Sequence of chain 1.H:
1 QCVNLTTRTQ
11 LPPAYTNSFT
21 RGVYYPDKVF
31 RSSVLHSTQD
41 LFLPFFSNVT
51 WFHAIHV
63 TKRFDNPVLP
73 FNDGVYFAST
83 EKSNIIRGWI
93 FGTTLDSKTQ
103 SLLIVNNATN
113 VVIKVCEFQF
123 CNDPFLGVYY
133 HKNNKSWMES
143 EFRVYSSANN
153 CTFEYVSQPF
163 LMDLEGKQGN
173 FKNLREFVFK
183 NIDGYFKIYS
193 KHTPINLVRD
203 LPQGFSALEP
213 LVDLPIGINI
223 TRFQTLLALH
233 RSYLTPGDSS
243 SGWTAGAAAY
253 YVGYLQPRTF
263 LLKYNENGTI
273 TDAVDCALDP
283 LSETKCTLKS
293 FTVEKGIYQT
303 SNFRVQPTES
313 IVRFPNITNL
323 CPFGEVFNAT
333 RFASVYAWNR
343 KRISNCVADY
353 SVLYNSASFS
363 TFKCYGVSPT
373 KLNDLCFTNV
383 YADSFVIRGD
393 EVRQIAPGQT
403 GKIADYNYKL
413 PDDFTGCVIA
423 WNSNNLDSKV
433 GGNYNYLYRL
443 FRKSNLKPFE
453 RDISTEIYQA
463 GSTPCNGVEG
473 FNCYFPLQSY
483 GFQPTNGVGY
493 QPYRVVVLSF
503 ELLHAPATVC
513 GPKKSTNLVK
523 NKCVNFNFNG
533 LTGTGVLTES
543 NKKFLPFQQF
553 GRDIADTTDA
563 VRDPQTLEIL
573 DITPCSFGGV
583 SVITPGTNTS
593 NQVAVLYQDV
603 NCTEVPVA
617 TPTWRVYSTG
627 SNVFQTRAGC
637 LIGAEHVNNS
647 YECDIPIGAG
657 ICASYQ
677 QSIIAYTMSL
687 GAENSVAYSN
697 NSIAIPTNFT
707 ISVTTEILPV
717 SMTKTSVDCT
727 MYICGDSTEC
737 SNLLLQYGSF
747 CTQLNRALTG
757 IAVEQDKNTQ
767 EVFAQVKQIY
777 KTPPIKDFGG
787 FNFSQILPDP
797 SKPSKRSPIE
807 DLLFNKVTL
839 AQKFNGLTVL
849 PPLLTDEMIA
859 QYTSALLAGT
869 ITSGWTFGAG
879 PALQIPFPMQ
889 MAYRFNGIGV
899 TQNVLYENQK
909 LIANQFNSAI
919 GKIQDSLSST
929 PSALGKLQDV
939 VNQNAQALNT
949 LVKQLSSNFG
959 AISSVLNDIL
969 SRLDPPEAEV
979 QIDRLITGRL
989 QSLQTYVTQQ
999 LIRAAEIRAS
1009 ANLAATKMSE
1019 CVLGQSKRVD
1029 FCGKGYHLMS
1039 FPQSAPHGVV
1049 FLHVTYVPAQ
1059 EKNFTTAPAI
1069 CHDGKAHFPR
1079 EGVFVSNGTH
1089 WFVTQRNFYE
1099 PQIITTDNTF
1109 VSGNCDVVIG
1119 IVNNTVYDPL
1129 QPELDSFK

The protein below binds the small molecule below.
Small molecule (SMILES): CC(=O)N[C@H]1[C@H](O[C@H]2[C@H](O)[C@@H](NC(C)=O)CO[C@@H]2CO)O[C@H](CO)[C@@H](O)[C@@H]1O

Binding-site contacts:
Ligand atom C3 contacts residue ASN1121 of chain 1.H at 3.8 Å.
Ligand atom C7 contacts residue ASN1121 of chain 1.H at 3.5 Å.
Ligand atom C5 contacts residue ASN1121 of chain 1.H at 3.7 Å.
Ligand atom C2 contacts residue ASN1121 of chain 1.H at 2.4 Å.
Ligand atom O7 contacts residue ASN1121 of chain 1.H at 3.6 Å (h-bond).
Ligand atom C1 contacts residue ASN1121 of chain 1.H at 1.4 Å.
Ligand atom C4 contacts residue ASN1121 of chain 1.H at 4.2 Å.
Ligand atom O5 contacts residue ASN1121 of chain 1.H at 2.4 Å (h-bond).
Ligand atom N2 contacts residue ASN1121 of chain 1.H at 2.9 Å (h-bond).